Binding-site contacts:
Ligand atom O4' contacts residue PRO631 of chain 3.L at 3.8 Å.
Ligand atom N1 contacts residue GLY639 of chain 3.L at 2.9 Å (h-bond).
Ligand atom N6 contacts residue VAL418 of chain 3.L at 3.6 Å.
Ligand atom C6 contacts residue GLY639 of chain 3.L at 3.7 Å.
Ligand atom N3 contacts residue PRO419 of chain 3.L at 4.3 Å.
Ligand atom C8 contacts residue HIS630 of chain 3.L at 3.4 Å.
Ligand atom C4 contacts residue PRO419 of chain 3.L at 4.2 Å (hydrophobic).
Ligand atom O2P contacts residue HIS628 of chain 3.L at 4.3 Å.
Ligand atom N6 contacts residue GLY639 of chain 3.L at 2.8 Å (h-bond).
Ligand atom C6 contacts residue VAL418 of chain 3.L at 3.8 Å (hydrophobic).
Ligand atom N6 contacts residue SER632 of chain 3.L at 3.9 Å.
Ligand atom C6 contacts residue PRO419 of chain 3.L at 4.4 Å (hydrophobic).
Ligand atom N9 contacts residue HIS630 of chain 3.L at 4.2 Å.
Ligand atom C6 contacts residue SER632 of chain 3.L at 4.3 Å.
Ligand atom N1 contacts residue PRO631 of chain 3.L at 4.2 Å.
Ligand atom C6 contacts residue PRO631 of chain 3.L at 4.0 Å (hydrophobic).
Ligand atom C5 contacts residue SER632 of chain 3.L at 4.3 Å.
Ligand atom C2' contacts residue PRO419 of chain 3.L at 4.0 Å (hydrophobic).
Ligand atom N6 contacts residue GLY637 of chain 3.L at 4.1 Å.
Ligand atom O4' contacts residue HIS630 of chain 3.L at 4.4 Å.
Ligand atom O5' contacts residue PRO631 of chain 3.L at 4.1 Å.
Ligand atom C5 contacts residue PRO419 of chain 3.L at 4.2 Å (hydrophobic).
Ligand atom N1 contacts residue VAL418 of chain 3.L at 3.8 Å.
Ligand atom N1 contacts residue ILE622 of chain 3.L at 4.4 Å.
Ligand atom N9 contacts residue PRO419 of chain 3.L at 4.2 Å.
Ligand atom O2P contacts residue PHE629 of chain 3.L at 4.0 Å.
Ligand atom C2 contacts residue GLY639 of chain 3.L at 3.7 Å.
Ligand atom C4 contacts residue PRO631 of chain 3.L at 4.4 Å (hydrophobic).
Ligand atom N7 contacts residue PRO419 of chain 3.L at 4.4 Å.
Ligand atom N7 contacts residue SER632 of chain 3.L at 3.8 Å.
Ligand atom C8 contacts residue PRO419 of chain 3.L at 4.3 Å (hydrophobic).
Ligand atom O5' contacts residue PHE629 of chain 3.L at 4.2 Å.
Ligand atom C2 contacts residue PRO419 of chain 3.L at 4.4 Å (hydrophobic).
Ligand atom N6 contacts residue PRO631 of chain 3.L at 3.9 Å.
Ligand atom N6 contacts residue PRO633 of chain 3.L at 4.1 Å.
Ligand atom O2P contacts residue PRO631 of chain 3.L at 3.8 Å.
Ligand atom C5 contacts residue PRO631 of chain 3.L at 4.4 Å (hydrophobic).
Ligand atom N6 contacts residue PHE638 of chain 3.L at 3.8 Å.
Ligand atom N7 contacts residue HIS630 of chain 3.L at 4.1 Å.
Ligand atom C1' contacts residue HIS630 of chain 3.L at 4.0 Å.

This protein binds this small molecule.
Small molecule (SMILES): Nc1ncnc2c1ncn2[C@H]1C[C@H](O)[C@@H](COP(=O)(O)O)O1

Sequence of chain 3.L:
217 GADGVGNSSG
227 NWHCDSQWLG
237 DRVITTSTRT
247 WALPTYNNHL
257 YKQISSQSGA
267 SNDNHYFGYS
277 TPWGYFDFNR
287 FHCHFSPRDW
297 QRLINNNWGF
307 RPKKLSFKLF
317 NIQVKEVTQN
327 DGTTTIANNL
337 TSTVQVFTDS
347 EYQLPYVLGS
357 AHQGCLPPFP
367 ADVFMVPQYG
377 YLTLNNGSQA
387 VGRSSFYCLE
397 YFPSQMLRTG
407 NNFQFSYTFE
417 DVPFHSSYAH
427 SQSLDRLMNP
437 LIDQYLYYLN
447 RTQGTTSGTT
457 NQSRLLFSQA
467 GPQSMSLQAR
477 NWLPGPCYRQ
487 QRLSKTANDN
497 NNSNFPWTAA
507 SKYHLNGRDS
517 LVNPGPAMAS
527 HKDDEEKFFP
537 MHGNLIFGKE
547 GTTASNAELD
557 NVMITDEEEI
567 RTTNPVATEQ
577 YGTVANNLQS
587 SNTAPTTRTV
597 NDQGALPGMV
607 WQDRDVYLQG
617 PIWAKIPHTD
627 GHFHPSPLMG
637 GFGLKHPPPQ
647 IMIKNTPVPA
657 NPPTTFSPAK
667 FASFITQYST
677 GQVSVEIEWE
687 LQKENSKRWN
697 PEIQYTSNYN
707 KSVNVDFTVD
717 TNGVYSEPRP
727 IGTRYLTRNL